Sequence of chain 1.A:
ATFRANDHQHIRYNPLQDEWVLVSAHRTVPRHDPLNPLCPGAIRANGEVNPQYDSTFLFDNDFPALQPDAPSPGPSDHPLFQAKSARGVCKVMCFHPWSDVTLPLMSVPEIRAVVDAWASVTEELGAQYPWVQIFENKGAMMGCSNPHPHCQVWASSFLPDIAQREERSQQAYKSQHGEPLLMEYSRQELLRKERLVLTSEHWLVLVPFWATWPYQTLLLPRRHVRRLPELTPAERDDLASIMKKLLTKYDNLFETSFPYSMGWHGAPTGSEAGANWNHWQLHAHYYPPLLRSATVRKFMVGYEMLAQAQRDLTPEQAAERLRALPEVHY

Binding-site contacts:
Ligand atom O5' contacts residue GLN210 of chain 1.A at 3.1 Å (h-bond).
Ligand atom O2' contacts residue ASN119 of chain 1.A at 3.5 Å (h-bond).
Ligand atom N3 contacts residue ASP120 of chain 1.A at 2.6 Å (salt-bridge).
Ligand atom N3 contacts residue PHE121 of chain 1.A at 4.2 Å.
Ligand atom O4' contacts residue LEU96 of chain 1.A at 4.1 Å.
Ligand atom O2 contacts residue PHE117 of chain 1.A at 3.6 Å.
Ligand atom C4' contacts residue VAL150 of chain 1.A at 3.8 Å (hydrophobic).
Ligand atom OP1 contacts residue HIS208 of chain 1.A at 2.7 Å (h-bond).
Ligand atom O3' contacts residue ASN119 of chain 1.A at 3.0 Å (h-bond).
Ligand atom O3' contacts residue GLN210 of chain 1.A at 3.5 Å (h-bond).
Ligand atom C3' contacts residue ASN119 of chain 1.A at 4.0 Å.
Ligand atom C3' contacts residue G1P1 of chain 1.JA at 3.3 Å.
Ligand atom O2 contacts residue ASN119 of chain 1.A at 3.3 Å (h-bond).
Ligand atom C2 contacts residue ASN119 of chain 1.A at 4.1 Å.
Ligand atom O2' contacts residue PHE121 of chain 1.A at 3.7 Å.
Ligand atom C4 contacts residue PHE121 of chain 1.A at 4.0 Å (hydrophobic).
Ligand atom OP1 contacts residue G1P1 of chain 1.JA at 4.0 Å.
Ligand atom C4 contacts residue PRO95 of chain 1.A at 3.7 Å (hydrophobic).
Ligand atom C5' contacts residue HIS208 of chain 1.A at 3.5 Å.
Ligand atom C5 contacts residue PRO95 of chain 1.A at 3.3 Å (hydrophobic).
Ligand atom O3' contacts residue G1P1 of chain 1.JA at 2.5 Å (h-bond).
Ligand atom OP2 contacts residue GLN210 of chain 1.A at 2.9 Å (h-bond).
Ligand atom P contacts residue GLN210 of chain 1.A at 3.5 Å.
Ligand atom OP1 contacts residue CYS202 of chain 1.A at 3.6 Å (h-bond).
Ligand atom O4' contacts residue VAL150 of chain 1.A at 3.8 Å.
Ligand atom P contacts residue HIS208 of chain 1.A at 2.3 Å.
Ligand atom O4 contacts residue ARG102 of chain 1.A at 3.7 Å.
Ligand atom O4 contacts residue PRO95 of chain 1.A at 3.4 Å.
Ligand atom C2 contacts residue PHE121 of chain 1.A at 4.2 Å (hydrophobic).
Ligand atom C2 contacts residue ASP120 of chain 1.A at 3.6 Å.
Ligand atom C4 contacts residue ALA103 of chain 1.A at 3.9 Å (hydrophobic).
Ligand atom O5' contacts residue HIS208 of chain 1.A at 3.1 Å (h-bond).
Ligand atom C4 contacts residue ASP120 of chain 1.A at 3.6 Å.
Ligand atom C4' contacts residue ASN119 of chain 1.A at 4.0 Å.
Ligand atom C2 contacts residue PHE117 of chain 1.A at 4.0 Å (hydrophobic).
Ligand atom O4 contacts residue ALA103 of chain 1.A at 2.8 Å (h-bond).
Ligand atom OP2 contacts residue HIS208 of chain 1.A at 3.2 Å (h-bond).
Ligand atom C1' contacts residue ASN119 of chain 1.A at 3.8 Å.
Ligand atom O2 contacts residue ASP120 of chain 1.A at 2.9 Å (salt-bridge).
Ligand atom O4 contacts residue ASP120 of chain 1.A at 3.6 Å (salt-bridge).

This small molecule binds to this protein.
Small molecule (SMILES): O=C1CCN([C@@H]2O[C@H](COP(=O)(O)O)[C@@H](O)[C@H]2O)C(=O)N1